Sequence of chain 1.A:
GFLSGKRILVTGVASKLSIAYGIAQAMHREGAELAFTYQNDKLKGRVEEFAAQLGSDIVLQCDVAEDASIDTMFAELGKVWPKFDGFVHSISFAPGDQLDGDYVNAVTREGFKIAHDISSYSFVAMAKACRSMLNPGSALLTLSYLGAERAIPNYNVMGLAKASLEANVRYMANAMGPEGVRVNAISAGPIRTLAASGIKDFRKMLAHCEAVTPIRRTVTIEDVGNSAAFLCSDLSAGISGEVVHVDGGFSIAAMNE

Binding-site contacts:
Ligand atom C9 contacts residue SER93 of chain 1.A at 3.9 Å.
Ligand atom CL16 contacts residue ALA196 of chain 1.A at 3.7 Å.
Ligand atom C12 contacts residue ILE200 of chain 1.A at 3.9 Å (hydrophobic).
Ligand atom CL14 contacts residue PHE203 of chain 1.A at 3.8 Å.
Ligand atom C2 contacts residue NAD1 of chain 1.C at 3.5 Å.
Ligand atom C5 contacts residue NAD1 of chain 1.C at 3.8 Å.
Ligand atom C10 contacts residue SER93 of chain 1.A at 3.5 Å.
Ligand atom CL15 contacts residue PHE94 of chain 1.A at 3.7 Å.
Ligand atom O17 contacts residue TYR156 of chain 1.A at 2.9 Å (h-bond).
Ligand atom C3 contacts residue ILE200 of chain 1.A at 4.3 Å (hydrophobic).
Ligand atom CL14 contacts residue NAD1 of chain 1.C at 3.8 Å.
Ligand atom C10 contacts residue ALA196 of chain 1.A at 4.2 Å (hydrophobic).
Ligand atom C2 contacts residue PHE203 of chain 1.A at 4.3 Å (hydrophobic).
Ligand atom C12 contacts residue LEU100 of chain 1.A at 3.6 Å (hydrophobic).
Ligand atom C1 contacts residue TYR156 of chain 1.A at 3.5 Å (hydrophobic).
Ligand atom C11 contacts residue LEU100 of chain 1.A at 4.2 Å (hydrophobic).
Ligand atom C4 contacts residue NAD1 of chain 1.C at 3.4 Å.
Ligand atom C6 contacts residue TYR156 of chain 1.A at 3.7 Å (hydrophobic).
Ligand atom O17 contacts residue NAD1 of chain 1.C at 2.7 Å (h-bond).
Ligand atom C3 contacts residue PHE203 of chain 1.A at 3.7 Å (hydrophobic).
Ligand atom C3 contacts residue ALA197 of chain 1.A at 4.2 Å (hydrophobic).
Ligand atom C1 contacts residue TYR146 of chain 1.A at 3.9 Å (hydrophobic).
Ligand atom C13 contacts residue ILE200 of chain 1.A at 3.8 Å (hydrophobic).
Ligand atom C11 contacts residue PHE94 of chain 1.A at 4.3 Å (hydrophobic).
Ligand atom CL16 contacts residue NAD1 of chain 1.C at 3.2 Å.
Ligand atom CL15 contacts residue ALA95 of chain 1.A at 3.1 Å.
Ligand atom C3 contacts residue NAD1 of chain 1.C at 3.4 Å.
Ligand atom CL15 contacts residue LEU100 of chain 1.A at 3.6 Å.
Ligand atom C4 contacts residue ILE200 of chain 1.A at 4.3 Å (hydrophobic).
Ligand atom O17 contacts residue MET159 of chain 1.A at 4.0 Å.
Ligand atom C4 contacts residue ALA197 of chain 1.A at 3.9 Å (hydrophobic).
Ligand atom O17 contacts residue LYS163 of chain 1.A at 4.0 Å.
Ligand atom CL16 contacts residue SER93 of chain 1.A at 3.7 Å.
Ligand atom C1 contacts residue NAD1 of chain 1.C at 3.7 Å.
Ligand atom C6 contacts residue NAD1 of chain 1.C at 3.5 Å.
Ligand atom C9 contacts residue ALA196 of chain 1.A at 3.9 Å (hydrophobic).
Ligand atom C10 contacts residue PHE94 of chain 1.A at 4.2 Å (hydrophobic).
Ligand atom O7 contacts residue NAD1 of chain 1.C at 3.3 Å (h-bond).
Ligand atom C8 contacts residue NAD1 of chain 1.C at 4.1 Å.
Ligand atom CL14 contacts residue TYR146 of chain 1.A at 3.6 Å.

The protein below binds the small molecule below.
Small molecule (SMILES): Oc1cc(Cl)ccc1Oc1ccc(Cl)cc1Cl